Sequence of chain 1.C:
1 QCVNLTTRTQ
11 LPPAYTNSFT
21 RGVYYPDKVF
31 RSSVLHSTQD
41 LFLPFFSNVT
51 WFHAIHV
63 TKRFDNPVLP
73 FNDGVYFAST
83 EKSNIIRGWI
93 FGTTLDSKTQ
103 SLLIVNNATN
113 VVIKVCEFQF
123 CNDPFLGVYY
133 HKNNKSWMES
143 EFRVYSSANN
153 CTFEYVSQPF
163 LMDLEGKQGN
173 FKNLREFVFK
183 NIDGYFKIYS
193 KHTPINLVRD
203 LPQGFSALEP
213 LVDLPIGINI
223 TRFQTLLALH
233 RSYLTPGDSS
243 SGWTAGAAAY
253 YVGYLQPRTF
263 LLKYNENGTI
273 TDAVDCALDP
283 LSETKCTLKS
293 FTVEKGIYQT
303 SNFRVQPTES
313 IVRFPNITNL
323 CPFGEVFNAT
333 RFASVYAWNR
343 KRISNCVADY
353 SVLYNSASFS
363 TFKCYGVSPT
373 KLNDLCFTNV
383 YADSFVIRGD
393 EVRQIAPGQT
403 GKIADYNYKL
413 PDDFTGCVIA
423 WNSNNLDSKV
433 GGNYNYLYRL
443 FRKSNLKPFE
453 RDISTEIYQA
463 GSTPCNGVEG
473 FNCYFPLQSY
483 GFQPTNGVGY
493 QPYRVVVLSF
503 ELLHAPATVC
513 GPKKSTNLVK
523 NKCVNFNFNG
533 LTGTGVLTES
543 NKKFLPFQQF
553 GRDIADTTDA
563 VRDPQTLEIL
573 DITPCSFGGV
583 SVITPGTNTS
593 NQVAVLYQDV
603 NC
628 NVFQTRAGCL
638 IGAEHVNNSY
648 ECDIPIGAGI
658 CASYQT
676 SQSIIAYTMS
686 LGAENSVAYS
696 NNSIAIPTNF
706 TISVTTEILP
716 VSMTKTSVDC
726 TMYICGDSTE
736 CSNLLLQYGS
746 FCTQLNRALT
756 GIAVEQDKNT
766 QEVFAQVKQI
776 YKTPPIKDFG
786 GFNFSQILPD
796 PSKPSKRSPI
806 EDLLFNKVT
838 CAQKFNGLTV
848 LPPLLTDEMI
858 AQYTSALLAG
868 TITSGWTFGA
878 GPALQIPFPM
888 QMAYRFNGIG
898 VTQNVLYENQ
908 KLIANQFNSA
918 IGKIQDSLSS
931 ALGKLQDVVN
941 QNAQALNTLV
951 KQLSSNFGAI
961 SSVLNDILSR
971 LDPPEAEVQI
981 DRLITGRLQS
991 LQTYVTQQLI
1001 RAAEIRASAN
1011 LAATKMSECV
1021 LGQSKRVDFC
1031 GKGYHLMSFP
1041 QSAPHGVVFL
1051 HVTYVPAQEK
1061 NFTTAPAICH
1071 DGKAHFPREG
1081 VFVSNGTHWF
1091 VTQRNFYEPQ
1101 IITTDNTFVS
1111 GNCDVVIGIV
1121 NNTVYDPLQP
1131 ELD

Binding-site contacts:
Ligand atom C7 contacts residue ASN603 of chain 1.C at 4.1 Å.
Ligand atom C6 contacts residue ASN603 of chain 1.C at 4.2 Å.
Ligand atom C2 contacts residue ASN603 of chain 1.C at 2.5 Å.
Ligand atom C4 contacts residue ASN603 of chain 1.C at 4.2 Å.
Ligand atom C5 contacts residue ASN603 of chain 1.C at 3.7 Å.
Ligand atom O5 contacts residue ASN603 of chain 1.C at 2.4 Å (h-bond).
Ligand atom N2 contacts residue ASN603 of chain 1.C at 2.9 Å (h-bond).
Ligand atom C1 contacts residue ASN603 of chain 1.C at 1.4 Å.
Ligand atom C3 contacts residue ASN603 of chain 1.C at 3.8 Å.

A protein and the small-molecule ligand that binds it are described below.
Small molecule (SMILES): CC(=O)N[C@@H]1[C@@H](O)[C@H](O)[C@@H](CO)O[C@H]1O